Sequence of chain 1.A:
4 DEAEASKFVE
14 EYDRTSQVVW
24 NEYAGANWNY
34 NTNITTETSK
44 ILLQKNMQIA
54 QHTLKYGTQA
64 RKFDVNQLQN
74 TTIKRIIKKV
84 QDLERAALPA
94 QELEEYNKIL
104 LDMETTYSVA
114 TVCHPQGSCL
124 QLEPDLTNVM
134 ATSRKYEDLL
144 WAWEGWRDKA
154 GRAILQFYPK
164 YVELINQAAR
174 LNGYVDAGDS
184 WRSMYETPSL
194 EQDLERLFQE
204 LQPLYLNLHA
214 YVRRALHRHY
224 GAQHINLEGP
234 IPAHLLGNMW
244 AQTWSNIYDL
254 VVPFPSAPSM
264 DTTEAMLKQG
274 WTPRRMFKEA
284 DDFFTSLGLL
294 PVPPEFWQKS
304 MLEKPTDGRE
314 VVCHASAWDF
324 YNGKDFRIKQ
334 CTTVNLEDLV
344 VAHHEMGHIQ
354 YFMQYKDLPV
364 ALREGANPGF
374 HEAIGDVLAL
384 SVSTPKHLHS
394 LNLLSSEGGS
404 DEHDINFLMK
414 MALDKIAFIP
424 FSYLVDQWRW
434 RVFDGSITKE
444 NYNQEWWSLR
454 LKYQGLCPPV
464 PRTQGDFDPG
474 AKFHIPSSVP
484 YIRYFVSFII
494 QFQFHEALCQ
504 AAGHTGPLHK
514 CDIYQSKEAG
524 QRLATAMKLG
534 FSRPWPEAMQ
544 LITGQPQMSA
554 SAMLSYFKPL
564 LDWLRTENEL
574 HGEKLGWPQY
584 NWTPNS

A small-molecule ligand and the protein it binds are described below.
Small molecule (SMILES): CCCC[C@H](N[C@@H](CCc1ccccc1)C(=O)O)C(=O)N[C@@H](Cc1c[nH]c2ccccc12)C(=O)O

Binding-site contacts:
Ligand atom C07 contacts residue GLN245 of chain 1.A at 3.2 Å.
Ligand atom C02 contacts residue TYR484 of chain 1.A at 3.6 Å (hydrophobic).
Ligand atom O26 contacts residue GLU348 of chain 1.A at 2.7 Å (salt-bridge).
Ligand atom O25 contacts residue HIS347 of chain 1.A at 3.4 Å (h-bond).
Ligand atom C27 contacts residue ALA318 of chain 1.A at 3.2 Å (hydrophobic).
Ligand atom O03 contacts residue LYS475 of chain 1.A at 2.7 Å (salt-bridge).
Ligand atom C24 contacts residue GLU348 of chain 1.A at 3.7 Å.
Ligand atom O03 contacts residue GLN245 of chain 1.A at 3.0 Å (h-bond).
Ligand atom O26 contacts residue ZN1 of chain 1.H at 2.6 Å.
Ligand atom C24 contacts residue ZN1 of chain 1.H at 2.6 Å.
Ligand atom O25 contacts residue HIS351 of chain 1.A at 3.6 Å (h-bond).
Ligand atom C28 contacts residue EDO1 of chain 1.F at 3.6 Å.
Ligand atom O25 contacts residue GLU375 of chain 1.A at 3.1 Å (salt-bridge).
Ligand atom C05 contacts residue PHE421 of chain 1.A at 3.6 Å (hydrophobic).
Ligand atom O26 contacts residue HIS347 of chain 1.A at 3.4 Å (h-bond).
Ligand atom C12 contacts residue ASP379 of chain 1.A at 3.4 Å.
Ligand atom C23 contacts residue TYR487 of chain 1.A at 3.5 Å (hydrophobic).
Ligand atom C23 contacts residue HIS317 of chain 1.A at 3.7 Å.
Ligand atom C17 contacts residue GLU348 of chain 1.A at 3.7 Å.
Ligand atom C24 contacts residue TYR487 of chain 1.A at 3.5 Å (hydrophobic).
Ligand atom O25 contacts residue TYR487 of chain 1.A at 2.8 Å (h-bond).
Ligand atom C32 contacts residue EDO1 of chain 1.D at 3.5 Å.
Ligand atom N22 contacts residue ALA318 of chain 1.A at 2.9 Å (h-bond).
Ligand atom O35 contacts residue HIS477 of chain 1.A at 2.8 Å (h-bond).
Ligand atom N22 contacts residue HIS317 of chain 1.A at 2.9 Å (h-bond).
Ligand atom O03 contacts residue HIS477 of chain 1.A at 3.4 Å.
Ligand atom O35 contacts residue TYR487 of chain 1.A at 3.6 Å (h-bond).
Ligand atom O03 contacts residue TYR484 of chain 1.A at 2.6 Å (h-bond).
Ligand atom O25 contacts residue ZN1 of chain 1.H at 2.0 Å.
Ligand atom C02 contacts residue GLN245 of chain 1.A at 3.5 Å.
Ligand atom N22 contacts residue GLU348 of chain 1.A at 3.6 Å (salt-bridge).
Ligand atom C02 contacts residue HIS477 of chain 1.A at 3.6 Å.
Ligand atom C23 contacts residue ALA318 of chain 1.A at 3.6 Å (hydrophobic).
Ligand atom C12 contacts residue HIS347 of chain 1.A at 3.3 Å.
Ligand atom O35 contacts residue HIS317 of chain 1.A at 2.9 Å (h-bond).
Ligand atom C18 contacts residue GLU348 of chain 1.A at 3.5 Å.
Ligand atom O26 contacts residue HIS351 of chain 1.A at 3.4 Å (h-bond).
Ligand atom C16 contacts residue HIS317 of chain 1.A at 3.6 Å.
Ligand atom C19 contacts residue HIS317 of chain 1.A at 3.3 Å.
Ligand atom C17 contacts residue HIS317 of chain 1.A at 3.7 Å.